Binding-site contacts:
Ligand atom CG2 contacts residue ASP43 of chain 2.A at 4.5 Å.
Ligand atom CG1 contacts residue ASP43 of chain 2.A at 3.5 Å.
Ligand atom ND2 contacts residue ASP43 of chain 2.A at 4.3 Å.
Ligand atom N contacts residue PHE44 of chain 2.A at 2.9 Å (h-bond).
Ligand atom OD1 contacts residue ASP43 of chain 2.A at 4.0 Å.
Ligand atom CG contacts residue ASP43 of chain 2.A at 3.9 Å.
Ligand atom CG1 contacts residue TYR74 of chain 2.A at 4.3 Å (hydrophobic).
Ligand atom OD1 contacts residue CYS42 of chain 2.A at 4.4 Å.
Ligand atom C contacts residue ASP43 of chain 2.A at 4.4 Å.
Ligand atom CG2 contacts residue LEU45 of chain 2.A at 4.1 Å (hydrophobic).
Ligand atom O contacts residue LEU45 of chain 2.A at 4.4 Å.
Ligand atom C contacts residue PHE44 of chain 2.A at 4.2 Å (hydrophobic).
Ligand atom CA contacts residue ASP43 of chain 2.A at 3.3 Å.
Ligand atom CG1 contacts residue LYS28 of chain 2.A at 4.4 Å.
Ligand atom CA contacts residue PHE44 of chain 2.A at 3.5 Å (hydrophobic).
Ligand atom O contacts residue CYS42 of chain 2.A at 4.4 Å.
Ligand atom CA contacts residue CYS42 of chain 2.A at 4.3 Å (hydrophobic).
Ligand atom CG2 contacts residue TYR74 of chain 2.A at 4.3 Å (hydrophobic).
Ligand atom CG2 contacts residue PHE44 of chain 2.A at 3.9 Å (hydrophobic).
Ligand atom C contacts residue CYS42 of chain 2.A at 3.1 Å (hydrophobic).
Ligand atom CB contacts residue ASP43 of chain 2.A at 4.1 Å.
Ligand atom N contacts residue ASP43 of chain 2.A at 4.3 Å.
Ligand atom C contacts residue PHE44 of chain 2.A at 3.7 Å (hydrophobic).
Ligand atom O contacts residue ASP43 of chain 2.A at 3.4 Å.
Ligand atom C contacts residue ASP43 of chain 2.A at 3.7 Å.
Ligand atom O contacts residue PHE44 of chain 2.A at 2.8 Å (h-bond).
Ligand atom CB contacts residue PHE44 of chain 2.A at 3.9 Å (hydrophobic).
Ligand atom O contacts residue PHE44 of chain 2.A at 4.3 Å.
Ligand atom O contacts residue PHE44 of chain 2.A at 4.2 Å.
Ligand atom O contacts residue LYS28 of chain 2.A at 3.5 Å (salt-bridge).
Ligand atom O contacts residue CYS42 of chain 2.A at 3.8 Å.
Ligand atom CG1 contacts residue PHE44 of chain 2.A at 4.2 Å (hydrophobic).
Ligand atom CG2 contacts residue LEU4 of chain 2.A at 3.9 Å (hydrophobic).

The protein below binds the small molecule below.
Small molecule (SMILES): CC(C)C[C@H](N)C(=O)N[C@H](C(=O)N[C@H](C(=O)N[C@H](C=O)CC(N)=O)C(C)C)C(C)C

Sequence of chain 2.A:
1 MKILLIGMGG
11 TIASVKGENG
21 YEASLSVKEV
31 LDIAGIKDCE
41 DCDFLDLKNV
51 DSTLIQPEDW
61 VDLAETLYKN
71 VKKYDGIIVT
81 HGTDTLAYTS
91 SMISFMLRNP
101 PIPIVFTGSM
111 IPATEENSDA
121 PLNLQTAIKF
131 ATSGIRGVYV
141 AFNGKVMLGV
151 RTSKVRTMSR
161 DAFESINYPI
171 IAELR